Sequence of chain 1.B:
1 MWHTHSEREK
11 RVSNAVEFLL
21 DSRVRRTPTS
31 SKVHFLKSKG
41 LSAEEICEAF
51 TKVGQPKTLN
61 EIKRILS

Binding-site contacts:
Ligand atom C32 contacts residue ASN14 of chain 1.B at 3.8 Å.
Ligand atom C34 contacts residue LEU36 of chain 1.B at 3.8 Å (hydrophobic).
Ligand atom C33 contacts residue LEU36 of chain 1.B at 3.6 Å (hydrophobic).
Ligand atom C3 contacts residue PHE18 of chain 1.B at 3.8 Å (hydrophobic).
Ligand atom C21 contacts residue PHE18 of chain 1.B at 3.9 Å (hydrophobic).
Ligand atom C4 contacts residue PHE35 of chain 1.B at 3.8 Å (hydrophobic).
Ligand atom C34 contacts residue LEU41 of chain 1.B at 3.8 Å (hydrophobic).
Ligand atom C16 contacts residue PHE18 of chain 1.B at 3.7 Å (hydrophobic).
Ligand atom C31 contacts residue ASN14 of chain 1.B at 4.0 Å.
Ligand atom C7 contacts residue VAL24 of chain 1.B at 3.9 Å (hydrophobic).
Ligand atom C17 contacts residue VAL24 of chain 1.B at 3.8 Å (hydrophobic).
Ligand atom C8 contacts residue VAL24 of chain 1.B at 3.9 Å (hydrophobic).
Ligand atom N20 contacts residue PHE18 of chain 1.B at 4.0 Å.
Ligand atom O2 contacts residue THR27 of chain 1.B at 3.8 Å.
Ligand atom C36 contacts residue ASN14 of chain 1.B at 3.6 Å.
Ligand atom C34 contacts residue ALA15 of chain 1.B at 4.0 Å (hydrophobic).
Ligand atom O27 contacts residue PHE35 of chain 1.B at 3.5 Å.
Ligand atom C5 contacts residue PHE35 of chain 1.B at 3.9 Å (hydrophobic).
Ligand atom C22 contacts residue GLU17 of chain 1.B at 3.8 Å.
Ligand atom C21 contacts residue GLU17 of chain 1.B at 3.7 Å.
Ligand atom O2 contacts residue PHE18 of chain 1.B at 3.9 Å.
Ligand atom C1 contacts residue PHE35 of chain 1.B at 3.6 Å (hydrophobic).
Ligand atom C34 contacts residue LYS39 of chain 1.B at 3.8 Å.
Ligand atom C1 contacts residue PHE18 of chain 1.B at 4.0 Å (hydrophobic).
Ligand atom C9 contacts residue ARG23 of chain 1.B at 3.8 Å.
Ligand atom C1 contacts residue SER31 of chain 1.B at 3.8 Å.
Ligand atom C34 contacts residue ASN14 of chain 1.B at 4.0 Å.
Ligand atom C8 contacts residue THR27 of chain 1.B at 3.3 Å.
Ligand atom C18 contacts residue ASP21 of chain 1.B at 3.9 Å.
Ligand atom C33 contacts residue ASN14 of chain 1.B at 3.8 Å.
Ligand atom C15 contacts residue PHE18 of chain 1.B at 3.9 Å (hydrophobic).
Ligand atom C35 contacts residue ASN14 of chain 1.B at 3.6 Å.
Ligand atom C5 contacts residue PHE18 of chain 1.B at 3.8 Å (hydrophobic).
Ligand atom C35 contacts residue LYS39 of chain 1.B at 3.7 Å.
Ligand atom C33 contacts residue ALA15 of chain 1.B at 3.9 Å (hydrophobic).
Ligand atom C7 contacts residue THR27 of chain 1.B at 3.2 Å.
Ligand atom C8 contacts residue ARG23 of chain 1.B at 3.8 Å.
Ligand atom C6 contacts residue VAL24 of chain 1.B at 3.9 Å (hydrophobic).
Ligand atom C19 contacts residue PHE18 of chain 1.B at 3.9 Å (hydrophobic).
Ligand atom C4 contacts residue PHE18 of chain 1.B at 3.5 Å (hydrophobic).

The protein below binds the small molecule below.
Small molecule (SMILES): COc1ccc(CN2CCc3c(c(C(=O)N[C@H](CC(=O)O)c4ccccc4)nn3CCO)C2)c2ccccc12